The small molecule below binds the protein below.
Small molecule (SMILES): CC(=O)N[C@@H]1[C@@H](O)[C@H](O)[C@@H](CO)O[C@H]1O

Binding-site contacts:
Ligand atom C2 contacts residue LEU46 of chain 1.B at 4.4 Å (hydrophobic).
Ligand atom C7 contacts residue ASN53 of chain 1.B at 3.7 Å.
Ligand atom C1 contacts residue ASN53 of chain 1.B at 1.6 Å.
Ligand atom O5 contacts residue ASN53 of chain 1.B at 2.1 Å (h-bond).
Ligand atom N2 contacts residue LEU46 of chain 1.B at 3.4 Å.
Ligand atom O7 contacts residue PRO48 of chain 1.B at 4.2 Å.
Ligand atom O6 contacts residue THR55 of chain 1.B at 3.5 Å (h-bond).
Ligand atom C4 contacts residue ASN53 of chain 1.B at 3.9 Å.
Ligand atom C7 contacts residue LEU46 of chain 1.B at 4.1 Å (hydrophobic).
Ligand atom C2 contacts residue ASN53 of chain 1.B at 2.4 Å.
Ligand atom C3 contacts residue ASN53 of chain 1.B at 3.6 Å.
Ligand atom N2 contacts residue ASN53 of chain 1.B at 2.7 Å (h-bond).
Ligand atom C1 contacts residue LEU46 of chain 1.B at 4.4 Å (hydrophobic).
Ligand atom O7 contacts residue LEU46 of chain 1.B at 3.7 Å.
Ligand atom C5 contacts residue ASN53 of chain 1.B at 3.4 Å.
Ligand atom C8 contacts residue ASN53 of chain 1.B at 3.6 Å.

Sequence of chain 1.B:
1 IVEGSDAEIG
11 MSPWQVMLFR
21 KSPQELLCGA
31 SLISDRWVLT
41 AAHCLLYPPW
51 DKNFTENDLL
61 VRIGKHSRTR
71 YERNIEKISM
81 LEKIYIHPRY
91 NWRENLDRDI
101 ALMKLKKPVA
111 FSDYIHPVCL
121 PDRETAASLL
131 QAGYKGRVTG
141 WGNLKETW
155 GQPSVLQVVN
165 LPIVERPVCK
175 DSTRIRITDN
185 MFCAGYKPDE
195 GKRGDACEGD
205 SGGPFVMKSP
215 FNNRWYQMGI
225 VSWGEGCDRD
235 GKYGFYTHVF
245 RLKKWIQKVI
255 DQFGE